Binding-site contacts:
Ligand atom N2 contacts residue ASN64 of chain 1.B at 2.9 Å (h-bond).
Ligand atom C1 contacts residue GLU67 of chain 1.B at 4.1 Å.
Ligand atom C1 contacts residue ASN64 of chain 1.B at 1.5 Å.
Ligand atom C5 contacts residue ASN64 of chain 1.B at 3.7 Å.
Ligand atom C2 contacts residue GLU67 of chain 1.B at 4.3 Å.
Ligand atom C3 contacts residue ASN64 of chain 1.B at 3.8 Å.
Ligand atom O6 contacts residue SER66 of chain 1.B at 3.2 Å.
Ligand atom O7 contacts residue ASN64 of chain 1.B at 3.5 Å (h-bond).
Ligand atom O5 contacts residue GLU67 of chain 1.B at 3.6 Å.
Ligand atom C4 contacts residue ASN64 of chain 1.B at 4.2 Å.
Ligand atom O5 contacts residue SER66 of chain 1.B at 3.8 Å.
Ligand atom C2 contacts residue ASN64 of chain 1.B at 2.4 Å.
Ligand atom O6 contacts residue GLU67 of chain 1.B at 4.2 Å.
Ligand atom C5 contacts residue SER66 of chain 1.B at 4.3 Å.
Ligand atom C1 contacts residue SER66 of chain 1.B at 4.5 Å.
Ligand atom C7 contacts residue ASN64 of chain 1.B at 3.6 Å.
Ligand atom C6 contacts residue GLU67 of chain 1.B at 4.3 Å.
Ligand atom C6 contacts residue SER66 of chain 1.B at 4.2 Å.
Ligand atom O5 contacts residue ASN64 of chain 1.B at 2.4 Å (h-bond).

Sequence of chain 1.B:
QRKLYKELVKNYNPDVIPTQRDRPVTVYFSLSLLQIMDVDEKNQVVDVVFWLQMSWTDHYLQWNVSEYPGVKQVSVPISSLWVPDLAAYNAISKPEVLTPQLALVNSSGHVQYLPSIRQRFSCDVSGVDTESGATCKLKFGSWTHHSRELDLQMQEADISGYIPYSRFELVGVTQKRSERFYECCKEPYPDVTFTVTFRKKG

A small-molecule ligand and the protein it binds are described below.
Small molecule (SMILES): CC(=O)N[C@H]1[C@H](O[C@H]2[C@H](O)[C@@H](NC(C)=O)CO[C@@H]2CO)O[C@H](CO)[C@@H](O)[C@@H]1O